Binding-site contacts:
Ligand atom C04 contacts residue LEU155 of chain 1.A at 4.4 Å (hydrophobic).
Ligand atom C02 contacts residue ASN228 of chain 1.A at 4.4 Å.
Ligand atom C10 contacts residue ASP195 of chain 1.A at 3.7 Å.
Ligand atom C05 contacts residue ASN130 of chain 1.A at 4.1 Å.
Ligand atom C05 contacts residue LEU155 of chain 1.A at 4.3 Å (hydrophobic).
Ligand atom N07 contacts residue ASP195 of chain 1.A at 4.4 Å.
Ligand atom C08 contacts residue ALA225 of chain 1.A at 4.4 Å (hydrophobic).
Ligand atom N12 contacts residue LEU264 of chain 1.A at 4.0 Å.
Ligand atom O11 contacts residue ASP195 of chain 1.A at 3.9 Å.
Ligand atom N07 contacts residue LEU155 of chain 1.A at 4.4 Å.
Ligand atom C13 contacts residue ASN228 of chain 1.A at 3.1 Å.
Ligand atom O11 contacts residue LEU155 of chain 1.A at 4.1 Å.
Ligand atom C01 contacts residue ILE105 of chain 1.A at 4.3 Å (hydrophobic).
Ligand atom C10 contacts residue LEU155 of chain 1.A at 4.0 Å (hydrophobic).
Ligand atom N06 contacts residue ASN130 of chain 1.A at 4.1 Å.
Ligand atom N09 contacts residue ALA225 of chain 1.A at 3.6 Å.
Ligand atom N12 contacts residue VAL153 of chain 1.A at 3.7 Å.
Ligand atom C08 contacts residue ASN130 of chain 1.A at 3.8 Å.
Ligand atom C08 contacts residue LEU155 of chain 1.A at 4.2 Å (hydrophobic).
Ligand atom N07 contacts residue ASN130 of chain 1.A at 3.2 Å (h-bond).
Ligand atom N12 contacts residue ASN130 of chain 1.A at 2.9 Å (h-bond).
Ligand atom O11 contacts residue ALA225 of chain 1.A at 3.6 Å.
Ligand atom O11 contacts residue VAL198 of chain 1.A at 4.1 Å.
Ligand atom N12 contacts residue ASP195 of chain 1.A at 2.8 Å (salt-bridge).
Ligand atom N09 contacts residue ASP195 of chain 1.A at 2.6 Å (salt-bridge).
Ligand atom C10 contacts residue ALA225 of chain 1.A at 3.7 Å (hydrophobic).
Ligand atom N09 contacts residue LEU155 of chain 1.A at 3.8 Å.
Ligand atom C08 contacts residue LEU264 of chain 1.A at 4.3 Å (hydrophobic).
Ligand atom C08 contacts residue ASP195 of chain 1.A at 3.1 Å.
Ligand atom O11 contacts residue GLY197 of chain 1.A at 4.0 Å.

Sequence of chain 1.A:
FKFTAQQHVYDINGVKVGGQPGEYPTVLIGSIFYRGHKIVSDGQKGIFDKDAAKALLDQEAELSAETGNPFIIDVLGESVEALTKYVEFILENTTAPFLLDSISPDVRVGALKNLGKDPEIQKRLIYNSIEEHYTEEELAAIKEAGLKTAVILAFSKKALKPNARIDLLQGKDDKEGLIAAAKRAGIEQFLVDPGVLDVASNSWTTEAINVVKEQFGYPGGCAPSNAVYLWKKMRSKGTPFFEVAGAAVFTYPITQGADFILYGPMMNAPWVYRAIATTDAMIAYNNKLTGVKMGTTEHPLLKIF

A small-molecule ligand and the protein it binds are described below.
Small molecule (SMILES): C[C@H]1CNc2nc(N)[nH]c(=O)c2N1